Binding-site contacts:
Ligand atom O3B contacts residue ARG280 of chain 1.H at 2.7 Å (salt-bridge).
Ligand atom O1 contacts residue HIS69 of chain 1.H at 3.8 Å.
Ligand atom C10 contacts residue GLU193 of chain 1.H at 3.5 Å.
Ligand atom C3 contacts residue TYR197 of chain 1.H at 3.8 Å (hydrophobic).
Ligand atom C4 contacts residue HIS69 of chain 1.H at 3.4 Å.
Ligand atom O1A contacts residue ARG54 of chain 1.H at 3.7 Å.
Ligand atom O3A contacts residue MG1 of chain 1.Y at 3.7 Å.
Ligand atom O3B contacts residue TYR71 of chain 1.H at 3.2 Å.
Ligand atom O2B contacts residue VAL56 of chain 1.H at 3.2 Å.
Ligand atom PA contacts residue ASN57 of chain 1.H at 3.8 Å.
Ligand atom O1B contacts residue PHE242 of chain 1.H at 3.5 Å.
Ligand atom O3B contacts residue MG1 of chain 1.Y at 2.4 Å.
Ligand atom C9 contacts residue PHE302 of chain 1.H at 3.2 Å (hydrophobic).
Ligand atom C9 contacts residue MET196 of chain 1.H at 3.8 Å (hydrophobic).
Ligand atom O1B contacts residue ARG280 of chain 1.H at 2.9 Å (salt-bridge).
Ligand atom C4 contacts residue GLU193 of chain 1.H at 3.2 Å.
Ligand atom O1A contacts residue TRP49 of chain 1.H at 3.0 Å.
Ligand atom PA contacts residue MG1 of chain 1.Y at 3.3 Å.
Ligand atom PB contacts residue ARG280 of chain 1.H at 3.5 Å.
Ligand atom C8 contacts residue MET196 of chain 1.H at 3.8 Å (hydrophobic).
Ligand atom O2A contacts residue HIS70 of chain 1.H at 3.5 Å (h-bond).
Ligand atom O2B contacts residue ARG54 of chain 1.H at 3.0 Å (salt-bridge).
Ligand atom O2B contacts residue ASN57 of chain 1.H at 3.3 Å (h-bond).
Ligand atom C9 contacts residue GLY222 of chain 1.H at 3.3 Å.
Ligand atom O3A contacts residue ARG54 of chain 1.H at 3.4 Å (salt-bridge).
Ligand atom C2 contacts residue TYR197 of chain 1.H at 3.5 Å (hydrophobic).
Ligand atom O1A contacts residue ASN57 of chain 1.H at 3.3 Å (h-bond).
Ligand atom C1 contacts residue TRP49 of chain 1.H at 3.0 Å (hydrophobic).
Ligand atom C10 contacts residue TYR71 of chain 1.H at 3.7 Å (hydrophobic).
Ligand atom O2B contacts residue MG1 of chain 1.Y at 3.7 Å.
Ligand atom PB contacts residue MG1 of chain 1.Y at 3.4 Å.
Ligand atom O2A contacts residue MG1 of chain 1.Y at 2.2 Å.
Ligand atom O2A contacts residue ASN57 of chain 1.H at 3.2 Å (h-bond).
Ligand atom O1A contacts residue HIS69 of chain 1.H at 2.6 Å (h-bond).
Ligand atom C5 contacts residue MET196 of chain 1.H at 3.7 Å (hydrophobic).
Ligand atom O2B contacts residue ARG280 of chain 1.H at 3.8 Å.
Ligand atom C2 contacts residue PHE242 of chain 1.H at 3.6 Å (hydrophobic).
Ligand atom PB contacts residue TYR71 of chain 1.H at 3.8 Å.
Ligand atom O1B contacts residue TYR71 of chain 1.H at 3.2 Å (h-bond).
Ligand atom O2A contacts residue HIS69 of chain 1.H at 3.3 Å.

A protein and the small-molecule ligand that binds it are described below.
Small molecule (SMILES): CC(C)=CCC/C(C)=C/CO[P](=O)(O)OP(=O)(O)O

Sequence of chain 1.H:
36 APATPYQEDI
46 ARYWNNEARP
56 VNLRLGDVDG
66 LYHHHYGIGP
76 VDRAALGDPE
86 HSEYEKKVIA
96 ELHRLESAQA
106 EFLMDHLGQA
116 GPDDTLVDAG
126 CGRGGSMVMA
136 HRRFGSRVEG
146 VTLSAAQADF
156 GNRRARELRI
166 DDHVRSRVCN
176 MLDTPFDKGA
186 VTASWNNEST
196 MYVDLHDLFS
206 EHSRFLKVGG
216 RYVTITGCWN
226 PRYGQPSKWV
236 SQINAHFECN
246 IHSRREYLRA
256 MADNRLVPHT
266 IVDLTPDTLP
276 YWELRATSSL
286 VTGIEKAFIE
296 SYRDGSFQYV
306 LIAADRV